Sequence of chain 16.F:
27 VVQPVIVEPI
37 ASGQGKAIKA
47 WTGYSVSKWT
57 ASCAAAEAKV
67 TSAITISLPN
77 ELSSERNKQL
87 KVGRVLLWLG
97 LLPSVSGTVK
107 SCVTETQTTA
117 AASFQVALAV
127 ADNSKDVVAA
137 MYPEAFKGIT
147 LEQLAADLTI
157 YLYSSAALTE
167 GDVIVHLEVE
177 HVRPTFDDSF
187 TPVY

Binding-site contacts:
Ligand atom C6 contacts residue TRP47 of chain 16.F at 3.7 Å (hydrophobic).
Ligand atom C4 contacts residue TRP47 of chain 16.F at 3.3 Å (hydrophobic).
Ligand atom N6 contacts residue TRP47 of chain 16.F at 4.2 Å.
Ligand atom N1 contacts residue TRP47 of chain 16.F at 3.7 Å.
Ligand atom C1' contacts residue TRP47 of chain 16.F at 3.7 Å (hydrophobic).
Ligand atom O4' contacts residue LYS143 of chain 16.F at 4.4 Å.
Ligand atom O2' contacts residue LYS143 of chain 16.F at 3.8 Å.
Ligand atom N7 contacts residue LYS143 of chain 16.F at 3.8 Å.
Ligand atom O4' contacts residue LYS143 of chain 16.F at 4.2 Å.
Ligand atom N9 contacts residue LYS143 of chain 16.F at 3.2 Å (salt-bridge).
Ligand atom C4' contacts residue GLU140 of chain 16.F at 3.4 Å.
Ligand atom C5 contacts residue TRP47 of chain 16.F at 3.8 Å (hydrophobic).
Ligand atom O4' contacts residue GLU140 of chain 16.F at 3.0 Å (salt-bridge).
Ligand atom C2' contacts residue LYS143 of chain 16.F at 3.7 Å.
Ligand atom N3 contacts residue TRP47 of chain 16.F at 3.4 Å.
Ligand atom C2 contacts residue TRP47 of chain 16.F at 3.4 Å (hydrophobic).
Ligand atom C8 contacts residue LYS143 of chain 16.F at 2.7 Å.
Ligand atom O2' contacts residue GLU140 of chain 16.F at 2.3 Å (salt-bridge).
Ligand atom O3' contacts residue GLU140 of chain 16.F at 4.4 Å.
Ligand atom C1' contacts residue LYS143 of chain 16.F at 3.2 Å.
Ligand atom N7 contacts residue TRP47 of chain 16.F at 3.6 Å.
Ligand atom C5' contacts residue ARG90 of chain 16.F at 4.3 Å.
Ligand atom C3' contacts residue GLU140 of chain 16.F at 3.8 Å.
Ligand atom C2' contacts residue GLU140 of chain 16.F at 3.0 Å.
Ligand atom C8 contacts residue TRP47 of chain 16.F at 3.6 Å (hydrophobic).
Ligand atom C1' contacts residue GLU140 of chain 16.F at 2.7 Å.
Ligand atom N9 contacts residue GLU140 of chain 16.F at 4.1 Å.
Ligand atom N9 contacts residue TRP47 of chain 16.F at 3.3 Å.
Ligand atom O4' contacts residue TRP47 of chain 16.F at 3.4 Å.

This small molecule binds to this protein.
Small molecule (SMILES): Nc1ncnc2c1ncn2[C@@H]1O[C@H]([C@@H]2O[C@@H]3[C@H](O[P](=O)(O)O2)[C@@H](CO[P](=O)(O)O[C@H]2[C@@H](O)[C@H](n4cnc5c(N)ncnc54)O[C@@H]2COP(=O)=O)O[C@H]3n2ccc(=O)[nH]c2=O)[C@@H](O[P](=O)(O)OC[C@H]2O[C@@H](n3ccc(=O)[nH]c3=O)[C@H](O)[C@@H]2O)[C@H]1O